Sequence of chain 3.A:
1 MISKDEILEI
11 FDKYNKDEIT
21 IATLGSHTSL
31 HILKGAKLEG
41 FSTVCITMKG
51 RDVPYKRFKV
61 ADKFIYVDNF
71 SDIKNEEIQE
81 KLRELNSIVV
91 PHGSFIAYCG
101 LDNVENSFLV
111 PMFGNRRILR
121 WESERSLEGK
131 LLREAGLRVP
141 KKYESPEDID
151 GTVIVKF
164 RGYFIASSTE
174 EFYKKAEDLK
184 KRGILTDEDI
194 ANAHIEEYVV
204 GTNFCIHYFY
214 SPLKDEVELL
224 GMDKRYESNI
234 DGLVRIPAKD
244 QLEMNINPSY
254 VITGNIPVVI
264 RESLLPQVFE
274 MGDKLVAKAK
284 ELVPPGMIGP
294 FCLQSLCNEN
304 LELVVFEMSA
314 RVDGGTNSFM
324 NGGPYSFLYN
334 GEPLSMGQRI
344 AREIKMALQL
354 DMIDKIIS

Sequence of chain 2.A:
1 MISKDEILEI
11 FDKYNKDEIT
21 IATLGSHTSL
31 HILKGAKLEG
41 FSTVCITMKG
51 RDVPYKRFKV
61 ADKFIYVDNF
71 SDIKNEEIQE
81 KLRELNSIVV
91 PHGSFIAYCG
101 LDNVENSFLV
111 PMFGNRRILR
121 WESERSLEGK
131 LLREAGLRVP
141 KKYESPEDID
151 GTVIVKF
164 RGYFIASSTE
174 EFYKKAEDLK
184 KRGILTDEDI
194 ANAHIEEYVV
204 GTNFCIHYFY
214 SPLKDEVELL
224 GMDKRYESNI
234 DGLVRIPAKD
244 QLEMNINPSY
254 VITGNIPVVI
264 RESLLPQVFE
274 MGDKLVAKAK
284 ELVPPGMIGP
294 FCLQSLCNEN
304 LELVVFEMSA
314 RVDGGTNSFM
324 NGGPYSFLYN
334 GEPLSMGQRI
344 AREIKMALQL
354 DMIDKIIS

A protein and the small-molecule ligand that binds it are described below.
Small molecule (SMILES): NC(=O)c1ncn([C@@H]2O[C@H](COP(=O)(O)O)[C@@H](O)[C@H]2O)c1N

Binding-site contacts:
Ligand atom N2 contacts residue ASN258 of chain 3.A at 3.0 Å (h-bond).
Ligand atom P contacts residue SER266 of chain 2.A at 3.9 Å.
Ligand atom P contacts residue ARG264 of chain 2.A at 3.5 Å.
Ligand atom N2 contacts residue GLY317 of chain 3.A at 3.7 Å.
Ligand atom C7A contacts residue ILE255 of chain 3.A at 3.9 Å (hydrophobic).
Ligand atom O3 contacts residue SER94 of chain 3.A at 3.5 Å (h-bond).
Ligand atom N2 contacts residue ILE255 of chain 3.A at 3.5 Å.
Ligand atom C6 contacts residue ILE255 of chain 3.A at 3.5 Å (hydrophobic).
Ligand atom C4 contacts residue SER94 of chain 3.A at 3.9 Å.
Ligand atom OP1 contacts residue SER94 of chain 3.A at 2.4 Å (h-bond).
Ligand atom C5 contacts residue HIS27 of chain 3.A at 3.7 Å.
Ligand atom C3A contacts residue ILE255 of chain 3.A at 3.8 Å (hydrophobic).
Ligand atom O5 contacts residue GLY317 of chain 3.A at 3.7 Å.
Ligand atom O3 contacts residue HIS27 of chain 3.A at 3.9 Å.
Ligand atom O4 contacts residue ARG264 of chain 2.A at 2.4 Å (salt-bridge).
Ligand atom N2 contacts residue ARG228 of chain 3.A at 3.2 Å (salt-bridge).
Ligand atom O2 contacts residue ARG264 of chain 2.A at 3.9 Å.
Ligand atom N3 contacts residue ILE255 of chain 3.A at 4.0 Å.
Ligand atom C2 contacts residue ATP1 of chain 3.E at 3.2 Å.
Ligand atom OP2 contacts residue SER266 of chain 2.A at 2.5 Å (h-bond).
Ligand atom N contacts residue ILE255 of chain 3.A at 4.0 Å.
Ligand atom C1 contacts residue ATP1 of chain 3.E at 3.5 Å.
Ligand atom N3 contacts residue ATP1 of chain 3.E at 3.2 Å (h-bond).
Ligand atom C3 contacts residue ARG264 of chain 2.A at 3.8 Å.
Ligand atom N3 contacts residue ARG228 of chain 3.A at 3.5 Å (salt-bridge).
Ligand atom N2 contacts residue GLY318 of chain 3.A at 3.6 Å.
Ligand atom O5 contacts residue ILE255 of chain 3.A at 4.0 Å.
Ligand atom N1 contacts residue ARG264 of chain 2.A at 3.9 Å.
Ligand atom P contacts residue SER94 of chain 3.A at 3.4 Å.
Ligand atom O5 contacts residue ASN258 of chain 3.A at 2.8 Å (h-bond).
Ligand atom OP1 contacts residue SER26 of chain 3.A at 4.0 Å.
Ligand atom C3A contacts residue GLY317 of chain 3.A at 3.8 Å.
Ligand atom O contacts residue HIS27 of chain 3.A at 3.5 Å.
Ligand atom O3 contacts residue ARG264 of chain 2.A at 4.0 Å.
Ligand atom OP2 contacts residue ARG264 of chain 2.A at 2.8 Å (salt-bridge).
Ligand atom C2 contacts residue ILE255 of chain 3.A at 3.9 Å (hydrophobic).
Ligand atom C6 contacts residue ASN258 of chain 3.A at 3.6 Å.
Ligand atom C6 contacts residue GLY317 of chain 3.A at 3.7 Å.
Ligand atom C6 contacts residue GLY318 of chain 3.A at 4.0 Å.
Ligand atom O1 contacts residue ATP1 of chain 3.E at 2.4 Å (h-bond).